A small-molecule ligand and the protein it binds are described below.
Small molecule (SMILES): COc1cc(C[C@H]2C(=O)OC[C@@H]2Cc2ccc3c(c2)OCO3)cc(OC)c1OC

Binding-site contacts:
Ligand atom C08 contacts residue YTC1 of chain 1.I at 0.6 Å.
Ligand atom C21 contacts residue PHE290 of chain 1.B at 3.4 Å (hydrophobic).
Ligand atom C20 contacts residue YTC1 of chain 1.I at 1.0 Å.
Ligand atom C12 contacts residue YTC1 of chain 1.I at 0.6 Å.
Ligand atom C02 contacts residue YTC1 of chain 1.I at 0.2 Å.
Ligand atom O07 contacts residue YTC1 of chain 1.I at 0.2 Å (h-bond).
Ligand atom C09 contacts residue YTC1 of chain 1.I at 1.0 Å.
Ligand atom O01 contacts residue YTC1 of chain 1.I at 0.3 Å (h-bond).
Ligand atom C15 contacts residue YTC1 of chain 1.I at 0.3 Å.
Ligand atom O03 contacts residue YTC1 of chain 1.I at 0.9 Å (h-bond).
Ligand atom C13 contacts residue GLU81 of chain 1.B at 3.0 Å.
Ligand atom C22 contacts residue YTC1 of chain 1.I at 0.2 Å.
Ligand atom O05 contacts residue YTC1 of chain 1.I at 0.1 Å (h-bond).
Ligand atom O04 contacts residue LYS187 of chain 1.B at 2.8 Å (salt-bridge).
Ligand atom C01 contacts residue YTC1 of chain 1.I at 0.2 Å.
Ligand atom C16 contacts residue YTC1 of chain 1.I at 0.2 Å.
Ligand atom C14 contacts residue YTC1 of chain 1.I at 0.3 Å.
Ligand atom C17 contacts residue YTC1 of chain 1.I at 0.2 Å.
Ligand atom C08 contacts residue ASP186 of chain 1.B at 3.5 Å.
Ligand atom C05 contacts residue YTC1 of chain 1.I at 0.4 Å.
Ligand atom C11 contacts residue YTC1 of chain 1.I at 0.7 Å.
Ligand atom C04 contacts residue YTC1 of chain 1.I at 0.4 Å.
Ligand atom C07 contacts residue YTC1 of chain 1.I at 0.4 Å.
Ligand atom C13 contacts residue YTC1 of chain 1.I at 1.3 Å.
Ligand atom C04 contacts residue SIN1 of chain 1.H at 3.1 Å.
Ligand atom C20 contacts residue HIS184 of chain 1.B at 3.3 Å.
Ligand atom C19 contacts residue HIS184 of chain 1.B at 3.4 Å.
Ligand atom C19 contacts residue YTC1 of chain 1.I at 0.2 Å.
Ligand atom C03 contacts residue YTC1 of chain 1.I at 0.4 Å.
Ligand atom C21 contacts residue YTC1 of chain 1.I at 0.5 Å.
Ligand atom O02 contacts residue YTC1 of chain 1.I at 0.3 Å (h-bond).
Ligand atom C04 contacts residue HIS165 of chain 1.B at 3.4 Å.
Ligand atom C10 contacts residue YTC1 of chain 1.I at 0.8 Å.
Ligand atom O04 contacts residue YTC1 of chain 1.I at 0.8 Å (h-bond).
Ligand atom O06 contacts residue YTC1 of chain 1.I at 0.3 Å (h-bond).
Ligand atom O04 contacts residue ASP186 of chain 1.B at 3.1 Å.
Ligand atom C14 contacts residue HIS184 of chain 1.B at 3.3 Å.
Ligand atom C22 contacts residue LYS185 of chain 1.B at 3.2 Å.
Ligand atom C06 contacts residue YTC1 of chain 1.I at 0.3 Å.
Ligand atom C18 contacts residue YTC1 of chain 1.I at 0.1 Å.

Sequence of chain 1.B:
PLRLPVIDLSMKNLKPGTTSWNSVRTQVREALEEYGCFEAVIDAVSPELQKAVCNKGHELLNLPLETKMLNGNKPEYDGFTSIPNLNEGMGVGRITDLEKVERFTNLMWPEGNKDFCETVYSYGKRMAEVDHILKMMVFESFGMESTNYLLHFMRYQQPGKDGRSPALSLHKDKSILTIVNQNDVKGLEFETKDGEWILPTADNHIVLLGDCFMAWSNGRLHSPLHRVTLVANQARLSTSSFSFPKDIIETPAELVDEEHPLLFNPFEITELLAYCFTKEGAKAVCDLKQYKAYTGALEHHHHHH